Binding-site contacts:
Ligand atom N6 contacts residue VAL30 of chain 19.A at 4.3 Å.
Ligand atom C1' contacts residue TRP38 of chain 59.B at 4.0 Å (hydrophobic).
Ligand atom C6 contacts residue TRP38 of chain 59.B at 3.6 Å (hydrophobic).
Ligand atom C4 contacts residue TRP38 of chain 59.B at 3.5 Å (hydrophobic).
Ligand atom N1 contacts residue TRP38 of chain 59.B at 3.3 Å.
Ligand atom N6 contacts residue TRP38 of chain 59.B at 4.0 Å.
Ligand atom O2' contacts residue TRP38 of chain 59.B at 4.2 Å.
Ligand atom C2 contacts residue TRP38 of chain 59.B at 3.1 Å (hydrophobic).
Ligand atom C5 contacts residue TRP38 of chain 59.B at 3.7 Å (hydrophobic).
Ligand atom N7 contacts residue TRP38 of chain 59.B at 4.2 Å.
Ligand atom O2' contacts residue HIS28 of chain 19.A at 3.2 Å (h-bond).
Ligand atom C8 contacts residue TRP38 of chain 59.B at 4.3 Å (hydrophobic).
Ligand atom N3 contacts residue TRP38 of chain 59.B at 3.2 Å.
Ligand atom N9 contacts residue TRP38 of chain 59.B at 3.7 Å.

Sequence of chain 59.B:
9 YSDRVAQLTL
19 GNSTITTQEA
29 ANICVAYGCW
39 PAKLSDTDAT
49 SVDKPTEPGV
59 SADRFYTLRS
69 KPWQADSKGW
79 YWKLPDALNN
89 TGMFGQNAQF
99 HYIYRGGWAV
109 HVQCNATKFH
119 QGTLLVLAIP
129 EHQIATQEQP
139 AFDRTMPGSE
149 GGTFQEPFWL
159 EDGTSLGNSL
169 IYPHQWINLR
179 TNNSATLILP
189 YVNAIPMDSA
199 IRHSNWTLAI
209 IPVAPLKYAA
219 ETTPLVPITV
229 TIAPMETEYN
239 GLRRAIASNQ

This small molecule binds to this protein.
Small molecule (SMILES): Nc1ncnc2c1ncn2[C@@H]1O[C@H](COP(=O)=O)[C@@H](O[P](=O)(O)OC[C@H]2O[C@@H](n3ccc(=O)[nH]c3=O)[C@H](O)[C@@H]2O)[C@H]1O

Sequence of chain 19.A:
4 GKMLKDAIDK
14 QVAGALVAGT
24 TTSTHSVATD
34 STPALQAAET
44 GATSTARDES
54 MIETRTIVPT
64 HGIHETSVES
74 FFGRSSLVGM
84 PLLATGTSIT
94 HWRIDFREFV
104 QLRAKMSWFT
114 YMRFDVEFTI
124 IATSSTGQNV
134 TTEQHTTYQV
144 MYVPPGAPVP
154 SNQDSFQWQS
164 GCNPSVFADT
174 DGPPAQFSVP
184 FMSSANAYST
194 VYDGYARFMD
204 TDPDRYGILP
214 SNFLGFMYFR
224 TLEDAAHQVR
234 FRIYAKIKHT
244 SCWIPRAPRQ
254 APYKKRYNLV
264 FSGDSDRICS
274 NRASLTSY